Binding-site contacts:
Ligand atom C6 contacts residue LYS226 of chain 1.D at 3.9 Å.
Ligand atom N4 contacts residue PHE195 of chain 1.D at 3.1 Å.
Ligand atom C4 contacts residue SO41 of chain 1.U at 3.9 Å.
Ligand atom C1' contacts residue GLY194 of chain 1.D at 4.5 Å.
Ligand atom O2' contacts residue GLY194 of chain 1.D at 3.6 Å.
Ligand atom C2 contacts residue ARG68 of chain 1.D at 4.5 Å.
Ligand atom C5 contacts residue GLY194 of chain 1.D at 4.3 Å.
Ligand atom C5 contacts residue PHE195 of chain 1.D at 3.4 Å (hydrophobic).
Ligand atom C1 contacts residue LYS226 of chain 1.D at 3.6 Å.
Ligand atom O1' contacts residue ARG227 of chain 1.D at 2.9 Å (salt-bridge).
Ligand atom O2' contacts residue LYS226 of chain 1.D at 4.0 Å.
Ligand atom C2 contacts residue LYS226 of chain 1.D at 3.3 Å.
Ligand atom C5 contacts residue ARG68 of chain 1.D at 4.3 Å.
Ligand atom N4 contacts residue ARG68 of chain 1.D at 3.8 Å.
Ligand atom C1 contacts residue PRO69 of chain 1.D at 4.3 Å (hydrophobic).
Ligand atom C1' contacts residue ARG227 of chain 1.D at 3.8 Å.
Ligand atom C3 contacts residue LYS226 of chain 1.D at 3.2 Å.
Ligand atom N4 contacts residue LYS226 of chain 1.D at 4.2 Å.
Ligand atom C4 contacts residue THR67 of chain 1.D at 4.4 Å.
Ligand atom C6 contacts residue PRO69 of chain 1.D at 4.2 Å (hydrophobic).
Ligand atom C1' contacts residue LYS226 of chain 1.D at 3.8 Å.
Ligand atom C3 contacts residue SO41 of chain 1.U at 3.3 Å.
Ligand atom C5 contacts residue LYS226 of chain 1.D at 3.8 Å.
Ligand atom C4 contacts residue PHE195 of chain 1.D at 3.7 Å (hydrophobic).
Ligand atom C1 contacts residue GLY194 of chain 1.D at 4.4 Å.
Ligand atom C5 contacts residue THR67 of chain 1.D at 4.3 Å.
Ligand atom C4 contacts residue ARG68 of chain 1.D at 3.9 Å.
Ligand atom C3 contacts residue ARG68 of chain 1.D at 4.1 Å.
Ligand atom C4 contacts residue LYS226 of chain 1.D at 3.5 Å.
Ligand atom N4 contacts residue THR67 of chain 1.D at 3.4 Å (h-bond).
Ligand atom O2' contacts residue ARG227 of chain 1.D at 3.8 Å.
Ligand atom C6 contacts residue GLY194 of chain 1.D at 3.5 Å.
Ligand atom O1' contacts residue LYS226 of chain 1.D at 3.5 Å.
Ligand atom C2 contacts residue SO41 of chain 1.U at 4.3 Å.
Ligand atom N4 contacts residue SO41 of chain 1.U at 3.6 Å.
Ligand atom C6 contacts residue PHE195 of chain 1.D at 4.3 Å (hydrophobic).

Sequence of chain 1.D:
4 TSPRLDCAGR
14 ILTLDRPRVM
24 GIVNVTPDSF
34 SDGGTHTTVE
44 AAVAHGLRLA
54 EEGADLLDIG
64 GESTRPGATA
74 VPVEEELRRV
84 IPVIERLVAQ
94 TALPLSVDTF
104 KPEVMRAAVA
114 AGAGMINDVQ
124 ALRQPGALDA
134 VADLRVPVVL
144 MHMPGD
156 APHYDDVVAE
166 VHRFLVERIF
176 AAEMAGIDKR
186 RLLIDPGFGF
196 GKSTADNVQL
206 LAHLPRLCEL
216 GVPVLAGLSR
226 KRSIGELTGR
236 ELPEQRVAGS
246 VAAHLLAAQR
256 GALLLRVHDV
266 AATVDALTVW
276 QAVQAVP

This small molecule binds to this protein.
Small molecule (SMILES): Nc1ccc(C(=O)O)cc1